This small molecule binds to this protein.
Small molecule (SMILES): COc1ccc(-c2ccc3c(c2)CN(CC[C@@](C)(C(=O)NO)S(C)(=O)=O)C3=O)c(F)c1

Binding-site contacts:
Ligand atom C9 contacts residue UNY1 of chain 1.C at 0.3 Å.
Ligand atom C19 contacts residue UNY1 of chain 1.C at 0.7 Å.
Ligand atom C5 contacts residue UNY1 of chain 1.C at 0.2 Å.
Ligand atom O3 contacts residue UNY1 of chain 1.C at 0.1 Å (h-bond).
Ligand atom O3 contacts residue GLU77 of chain 1.A at 2.6 Å (salt-bridge).
Ligand atom C8 contacts residue UNY1 of chain 1.C at 0.3 Å.
Ligand atom O contacts residue UNY1 of chain 1.C at 0.8 Å.
Ligand atom O2 contacts residue THR190 of chain 1.A at 2.3 Å (h-bond).
Ligand atom C4 contacts residue UNY1 of chain 1.C at 0.1 Å.
Ligand atom C6 contacts residue UNY1 of chain 1.C at 0.2 Å.
Ligand atom O5 contacts residue UNY1 of chain 1.C at 0.3 Å (h-bond).
Ligand atom O3 contacts residue ASP241 of chain 1.A at 2.7 Å (salt-bridge).
Ligand atom C18 contacts residue UNY1 of chain 1.C at 0.2 Å.
Ligand atom C14 contacts residue UNY1 of chain 1.C at 0.3 Å.
Ligand atom C1 contacts residue ZN1 of chain 1.B at 2.7 Å.
Ligand atom C contacts residue UNY1 of chain 1.C at 0.3 Å.
Ligand atom C13 contacts residue UNY1 of chain 1.C at 0.4 Å.
Ligand atom C15 contacts residue UNY1 of chain 1.C at 0.1 Å.
Ligand atom C17 contacts residue UNY1 of chain 1.C at 0.1 Å.
Ligand atom N1 contacts residue UNY1 of chain 1.C at 0.1 Å (h-bond).
Ligand atom N contacts residue ZN1 of chain 1.B at 2.8 Å.
Ligand atom S contacts residue UNY1 of chain 1.C at 0.8 Å.
Ligand atom O3 contacts residue ZN1 of chain 1.B at 2.0 Å.
Ligand atom C1 contacts residue UNY1 of chain 1.C at 0.2 Å.
Ligand atom C10 contacts residue UNY1 of chain 1.C at 0.2 Å.
Ligand atom O1 contacts residue UNY1 of chain 1.C at 1.7 Å (h-bond).
Ligand atom C3 contacts residue UNY1 of chain 1.C at 0.0 Å.
Ligand atom N contacts residue HIS264 of chain 1.A at 2.8 Å (h-bond).
Ligand atom C12 contacts residue UNY1 of chain 1.C at 0.3 Å.
Ligand atom O2 contacts residue UNY1 of chain 1.C at 0.3 Å (h-bond).
Ligand atom C2 contacts residue UNY1 of chain 1.C at 0.1 Å.
Ligand atom O contacts residue MET62 of chain 1.A at 2.5 Å (h-bond).
Ligand atom O2 contacts residue ZN1 of chain 1.B at 2.0 Å.
Ligand atom N contacts residue UNY1 of chain 1.C at 0.3 Å (h-bond).
Ligand atom F contacts residue UNY1 of chain 1.C at 0.7 Å.
Ligand atom C20 contacts residue UNY1 of chain 1.C at 1.9 Å.
Ligand atom O4 contacts residue UNY1 of chain 1.C at 0.1 Å (h-bond).
Ligand atom C16 contacts residue UNY1 of chain 1.C at 0.3 Å.
Ligand atom C11 contacts residue UNY1 of chain 1.C at 0.1 Å.
Ligand atom C7 contacts residue UNY1 of chain 1.C at 0.3 Å.

Sequence of chain 1.A:
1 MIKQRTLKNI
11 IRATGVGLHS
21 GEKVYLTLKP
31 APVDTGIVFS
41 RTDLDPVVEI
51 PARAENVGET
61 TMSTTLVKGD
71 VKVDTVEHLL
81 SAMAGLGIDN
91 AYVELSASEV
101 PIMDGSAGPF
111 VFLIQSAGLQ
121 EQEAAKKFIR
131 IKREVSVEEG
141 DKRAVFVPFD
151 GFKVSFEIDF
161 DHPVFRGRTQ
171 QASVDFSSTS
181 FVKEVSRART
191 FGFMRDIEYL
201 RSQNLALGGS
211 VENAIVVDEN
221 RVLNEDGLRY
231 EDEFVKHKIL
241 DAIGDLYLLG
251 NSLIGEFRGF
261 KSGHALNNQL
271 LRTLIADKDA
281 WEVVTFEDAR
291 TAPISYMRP